Sequence of chain 1.G:
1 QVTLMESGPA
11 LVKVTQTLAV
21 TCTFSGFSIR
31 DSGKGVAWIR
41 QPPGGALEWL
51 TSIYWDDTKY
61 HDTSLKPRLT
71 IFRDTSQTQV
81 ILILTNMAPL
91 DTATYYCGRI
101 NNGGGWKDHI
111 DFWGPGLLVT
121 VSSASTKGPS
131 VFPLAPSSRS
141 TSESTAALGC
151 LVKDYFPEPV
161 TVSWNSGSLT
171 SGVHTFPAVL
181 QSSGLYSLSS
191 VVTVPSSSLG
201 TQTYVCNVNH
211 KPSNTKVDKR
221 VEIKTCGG

A small-molecule ligand and the protein it binds are described below.
Small molecule (SMILES): CC(=O)N[C@H]1[C@H](O[C@H]2[C@H](O)[C@@H](NC(C)=O)CO[C@@H]2CO)O[C@H](CO)[C@@H](O[C@@H]2O[C@H](CO[C@H]3O[C@H](CO)[C@@H](O)[C@H](O)[C@@H]3O)[C@@H](O)[C@H](O[C@H]3O[C@H](CO)[C@@H](O)[C@H](O)[C@@H]3O)[C@@H]2O)[C@@H]1O

Sequence of chain 1.N:
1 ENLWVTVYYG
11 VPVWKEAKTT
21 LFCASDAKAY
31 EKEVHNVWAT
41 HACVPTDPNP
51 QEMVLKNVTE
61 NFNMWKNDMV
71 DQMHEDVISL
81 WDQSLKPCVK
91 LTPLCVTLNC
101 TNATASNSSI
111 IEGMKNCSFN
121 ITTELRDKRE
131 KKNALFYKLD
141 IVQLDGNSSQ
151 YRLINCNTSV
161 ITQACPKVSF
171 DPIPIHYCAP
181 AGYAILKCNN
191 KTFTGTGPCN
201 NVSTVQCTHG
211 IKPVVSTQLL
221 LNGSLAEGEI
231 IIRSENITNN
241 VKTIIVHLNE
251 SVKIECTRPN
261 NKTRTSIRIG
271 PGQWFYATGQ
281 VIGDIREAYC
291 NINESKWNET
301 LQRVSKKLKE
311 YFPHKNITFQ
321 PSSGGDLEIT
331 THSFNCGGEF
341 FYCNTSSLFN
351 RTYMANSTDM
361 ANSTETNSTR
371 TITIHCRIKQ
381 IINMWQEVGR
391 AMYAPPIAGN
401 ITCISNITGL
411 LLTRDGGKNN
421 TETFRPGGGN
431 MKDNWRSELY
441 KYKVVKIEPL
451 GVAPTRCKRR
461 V

Binding-site contacts:
Ligand atom C5 contacts residue TRP106 of chain 1.G at 4.0 Å (hydrophobic).
Ligand atom C4 contacts residue ASN249 of chain 1.N at 4.2 Å.
Ligand atom C4 contacts residue LYS59 of chain 1.G at 3.3 Å.
Ligand atom C2 contacts residue ARG303 of chain 1.N at 4.2 Å.
Ligand atom C3 contacts residue ASN249 of chain 1.N at 3.8 Å.
Ligand atom C8 contacts residue ARG303 of chain 1.N at 4.0 Å.
Ligand atom C2 contacts residue ASN249 of chain 1.N at 2.4 Å.
Ligand atom C3 contacts residue THR58 of chain 1.G at 3.9 Å.
Ligand atom C6 contacts residue TYR60 of chain 1.G at 3.6 Å (hydrophobic).
Ligand atom C6 contacts residue TRP106 of chain 1.G at 3.4 Å (hydrophobic).
Ligand atom C4 contacts residue TYR60 of chain 1.G at 4.0 Å (hydrophobic).
Ligand atom C4 contacts residue TRP106 of chain 1.G at 4.3 Å (hydrophobic).
Ligand atom C1 contacts residue GLU250 of chain 1.N at 3.8 Å.
Ligand atom O4 contacts residue TRP106 of chain 1.G at 3.3 Å.
Ligand atom O7 contacts residue ARG303 of chain 1.N at 2.8 Å (salt-bridge).
Ligand atom N2 contacts residue ASN249 of chain 1.N at 3.0 Å (h-bond).
Ligand atom O7 contacts residue ASN249 of chain 1.N at 4.2 Å.
Ligand atom O4 contacts residue THR58 of chain 1.G at 4.2 Å.
Ligand atom O6 contacts residue TRP106 of chain 1.G at 3.5 Å.
Ligand atom O4 contacts residue LYS59 of chain 1.G at 2.7 Å (salt-bridge).
Ligand atom C3 contacts residue LYS59 of chain 1.G at 3.5 Å.
Ligand atom C1 contacts residue ASN249 of chain 1.N at 1.4 Å.
Ligand atom O3 contacts residue LYS59 of chain 1.G at 2.7 Å (salt-bridge).
Ligand atom O6 contacts residue TYR60 of chain 1.G at 3.4 Å.
Ligand atom O3 contacts residue ARG303 of chain 1.N at 3.4 Å (salt-bridge).
Ligand atom O4 contacts residue THR58 of chain 1.G at 4.0 Å.
Ligand atom O3 contacts residue THR58 of chain 1.G at 3.4 Å.
Ligand atom C2 contacts residue GLU250 of chain 1.N at 4.4 Å.
Ligand atom C5 contacts residue GLU250 of chain 1.N at 3.9 Å.
Ligand atom C3 contacts residue ARG303 of chain 1.N at 4.4 Å.
Ligand atom C7 contacts residue ARG303 of chain 1.N at 3.9 Å.
Ligand atom C5 contacts residue ASN249 of chain 1.N at 3.7 Å.
Ligand atom O5 contacts residue GLU250 of chain 1.N at 3.0 Å (salt-bridge).
Ligand atom O6 contacts residue GLU250 of chain 1.N at 2.7 Å (salt-bridge).
Ligand atom C6 contacts residue GLU250 of chain 1.N at 3.6 Å.
Ligand atom O5 contacts residue ASN249 of chain 1.N at 2.3 Å (h-bond).
Ligand atom C7 contacts residue ASN249 of chain 1.N at 3.9 Å.
Ligand atom O4 contacts residue TYR60 of chain 1.G at 3.4 Å.
Ligand atom C1 contacts residue GLY228 of chain 1.N at 3.9 Å.